Sequence of chain 1.R:
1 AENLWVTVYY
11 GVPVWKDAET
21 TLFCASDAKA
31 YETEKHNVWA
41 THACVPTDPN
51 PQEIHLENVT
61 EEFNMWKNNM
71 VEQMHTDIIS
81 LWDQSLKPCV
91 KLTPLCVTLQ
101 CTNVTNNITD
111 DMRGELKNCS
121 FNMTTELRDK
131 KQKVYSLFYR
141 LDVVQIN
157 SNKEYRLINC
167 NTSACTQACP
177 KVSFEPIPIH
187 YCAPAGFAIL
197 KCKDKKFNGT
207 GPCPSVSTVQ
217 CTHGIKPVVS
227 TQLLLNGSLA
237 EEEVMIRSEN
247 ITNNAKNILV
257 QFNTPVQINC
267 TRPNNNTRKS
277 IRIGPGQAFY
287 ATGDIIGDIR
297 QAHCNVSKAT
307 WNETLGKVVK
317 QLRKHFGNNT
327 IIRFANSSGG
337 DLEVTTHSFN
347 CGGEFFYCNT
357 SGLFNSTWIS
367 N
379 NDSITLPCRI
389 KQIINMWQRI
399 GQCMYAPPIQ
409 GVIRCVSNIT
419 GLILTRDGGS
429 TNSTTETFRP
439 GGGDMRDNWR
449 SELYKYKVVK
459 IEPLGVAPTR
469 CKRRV

Binding-site contacts:
Ligand atom C8 contacts residue ASN58 of chain 1.R at 3.9 Å.
Ligand atom C2 contacts residue ASN58 of chain 1.R at 2.6 Å.
Ligand atom O7 contacts residue GLU57 of chain 1.R at 3.9 Å.
Ligand atom O4 contacts residue ASP57 of chain 1.S at 3.9 Å.
Ligand atom C7 contacts residue GLU57 of chain 1.R at 4.2 Å.
Ligand atom C5 contacts residue ASN58 of chain 1.R at 3.6 Å.
Ligand atom C5 contacts residue ASP57 of chain 1.S at 3.9 Å.
Ligand atom C6 contacts residue ASP57 of chain 1.S at 3.4 Å.
Ligand atom C4 contacts residue ASN58 of chain 1.R at 4.2 Å.
Ligand atom O5 contacts residue ASP57 of chain 1.S at 4.3 Å.
Ligand atom C7 contacts residue ASN58 of chain 1.R at 3.5 Å.
Ligand atom C8 contacts residue SER17 of chain 1.Q at 3.4 Å.
Ligand atom C1 contacts residue ASN58 of chain 1.R at 1.5 Å.
Ligand atom O5 contacts residue ASN58 of chain 1.R at 2.2 Å (h-bond).
Ligand atom O7 contacts residue ASN58 of chain 1.R at 3.9 Å.
Ligand atom O6 contacts residue ASP57 of chain 1.S at 2.3 Å (salt-bridge).
Ligand atom N2 contacts residue ASN58 of chain 1.R at 3.2 Å (h-bond).
Ligand atom O3 contacts residue GLU58 of chain 1.S at 4.4 Å.
Ligand atom C7 contacts residue SER17 of chain 1.Q at 4.3 Å.
Ligand atom C3 contacts residue ASN58 of chain 1.R at 3.9 Å.
Ligand atom N2 contacts residue SER17 of chain 1.Q at 4.3 Å.
Ligand atom C8 contacts residue GLU57 of chain 1.R at 3.5 Å.
Ligand atom O6 contacts residue ARG59 of chain 1.S at 4.4 Å.
Ligand atom C4 contacts residue ASP57 of chain 1.S at 3.5 Å.
Ligand atom N2 contacts residue GLY16 of chain 1.Q at 4.4 Å.

Sequence of chain 1.S:
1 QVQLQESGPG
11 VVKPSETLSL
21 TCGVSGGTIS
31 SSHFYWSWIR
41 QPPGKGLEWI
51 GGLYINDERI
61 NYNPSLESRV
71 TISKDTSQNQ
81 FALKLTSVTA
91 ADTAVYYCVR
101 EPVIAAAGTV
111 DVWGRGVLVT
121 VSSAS

Sequence of chain 1.Q:
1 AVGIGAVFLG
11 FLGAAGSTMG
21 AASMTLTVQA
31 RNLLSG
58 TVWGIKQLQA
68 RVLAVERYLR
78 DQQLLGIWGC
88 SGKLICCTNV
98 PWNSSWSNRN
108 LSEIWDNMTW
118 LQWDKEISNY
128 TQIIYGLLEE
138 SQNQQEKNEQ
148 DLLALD

This protein binds this small molecule.
Small molecule (SMILES): CC(=O)N[C@H]1[C@H](O[C@H]2[C@H](O)[C@@H](NC(C)=O)CO[C@@H]2CO)O[C@H](CO)[C@@H](O)[C@@H]1O